The protein below binds the small molecule below.
Small molecule (SMILES): CC(=O)N[C@H]1[C@H](O[C@H]2[C@H](O)[C@@H](NC(C)=O)CO[C@@H]2CO)O[C@H](CO)[C@@H](O)[C@@H]1O

Sequence of chain 36.B:
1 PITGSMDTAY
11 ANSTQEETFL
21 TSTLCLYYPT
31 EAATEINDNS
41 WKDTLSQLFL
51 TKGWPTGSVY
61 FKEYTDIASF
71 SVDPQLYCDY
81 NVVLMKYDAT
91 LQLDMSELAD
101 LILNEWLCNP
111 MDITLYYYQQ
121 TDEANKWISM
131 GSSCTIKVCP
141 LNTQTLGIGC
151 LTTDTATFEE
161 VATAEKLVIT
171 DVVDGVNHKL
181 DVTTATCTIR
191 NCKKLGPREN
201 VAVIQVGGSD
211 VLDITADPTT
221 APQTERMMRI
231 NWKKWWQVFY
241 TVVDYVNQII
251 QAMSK

Binding-site contacts:
Ligand atom O5 contacts residue ASN12 of chain 36.B at 2.7 Å (h-bond).
Ligand atom O7 contacts residue ASN12 of chain 36.B at 3.7 Å.
Ligand atom C2 contacts residue ASN12 of chain 36.B at 3.2 Å.
Ligand atom C1 contacts residue ASN12 of chain 36.B at 2.2 Å.
Ligand atom C5 contacts residue ASN12 of chain 36.B at 4.1 Å.
Ligand atom C7 contacts residue ASN12 of chain 36.B at 3.9 Å.
Ligand atom N2 contacts residue ASN12 of chain 36.B at 3.8 Å.